Binding-site contacts:
Ligand atom O5 contacts residue ASN396 of chain 1.A at 2.4 Å (h-bond).
Ligand atom C1 contacts residue ASN396 of chain 1.A at 1.5 Å.
Ligand atom C3 contacts residue ASN396 of chain 1.A at 3.8 Å.
Ligand atom C7 contacts residue NAG1 of chain 1.M at 4.5 Å.
Ligand atom C7 contacts residue ASN396 of chain 1.A at 3.6 Å.
Ligand atom O7 contacts residue NAG1 of chain 1.M at 4.4 Å.
Ligand atom C4 contacts residue ASN396 of chain 1.A at 4.2 Å.
Ligand atom C5 contacts residue ASN396 of chain 1.A at 3.7 Å.
Ligand atom O3 contacts residue NAG2 of chain 1.M at 4.0 Å.
Ligand atom O7 contacts residue NAG2 of chain 1.M at 3.6 Å.
Ligand atom C8 contacts residue NAG1 of chain 1.M at 3.7 Å.
Ligand atom N2 contacts residue ASN396 of chain 1.A at 2.8 Å (h-bond).
Ligand atom O7 contacts residue ASN396 of chain 1.A at 4.0 Å.
Ligand atom C2 contacts residue ASN396 of chain 1.A at 2.4 Å.
Ligand atom C7 contacts residue NAG2 of chain 1.M at 3.9 Å.
Ligand atom C8 contacts residue NAG2 of chain 1.M at 3.8 Å.

Sequence of chain 1.A:
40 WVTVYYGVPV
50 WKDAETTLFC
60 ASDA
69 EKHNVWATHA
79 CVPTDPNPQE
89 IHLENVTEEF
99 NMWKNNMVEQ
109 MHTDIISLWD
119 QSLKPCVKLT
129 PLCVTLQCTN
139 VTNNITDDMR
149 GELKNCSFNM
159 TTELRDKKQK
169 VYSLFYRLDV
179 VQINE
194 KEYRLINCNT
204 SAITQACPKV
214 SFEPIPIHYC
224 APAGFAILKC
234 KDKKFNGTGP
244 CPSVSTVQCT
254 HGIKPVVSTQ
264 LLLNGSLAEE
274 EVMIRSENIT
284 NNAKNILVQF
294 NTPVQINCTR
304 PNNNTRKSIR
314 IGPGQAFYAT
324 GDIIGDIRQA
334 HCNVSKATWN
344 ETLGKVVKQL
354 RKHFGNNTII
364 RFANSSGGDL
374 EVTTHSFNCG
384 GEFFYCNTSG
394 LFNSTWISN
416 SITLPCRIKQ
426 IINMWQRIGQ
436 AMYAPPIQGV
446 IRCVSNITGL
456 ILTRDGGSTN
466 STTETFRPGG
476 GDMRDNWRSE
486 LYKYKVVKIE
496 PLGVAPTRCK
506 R

The protein below binds the small molecule below.
Small molecule (SMILES): CC(=O)N[C@@H]1[C@@H](O)[C@H](O)[C@@H](CO)O[C@H]1O